Sequence of chain 5.C:
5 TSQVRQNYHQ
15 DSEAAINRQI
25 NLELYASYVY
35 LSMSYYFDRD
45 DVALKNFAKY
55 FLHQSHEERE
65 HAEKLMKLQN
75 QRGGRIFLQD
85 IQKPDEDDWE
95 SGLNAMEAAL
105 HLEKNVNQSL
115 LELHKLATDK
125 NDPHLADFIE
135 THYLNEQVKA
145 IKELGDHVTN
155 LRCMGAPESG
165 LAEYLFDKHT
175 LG

Sequence of chain 5.D:
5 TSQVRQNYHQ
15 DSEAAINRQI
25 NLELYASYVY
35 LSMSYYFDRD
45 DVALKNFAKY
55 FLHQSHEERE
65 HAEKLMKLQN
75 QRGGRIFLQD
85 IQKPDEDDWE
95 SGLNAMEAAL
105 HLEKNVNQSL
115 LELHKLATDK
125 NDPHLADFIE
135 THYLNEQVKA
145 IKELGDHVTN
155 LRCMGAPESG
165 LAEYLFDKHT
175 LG

Binding-site contacts:
Ligand atom C20 contacts residue CYS157 of chain 5.D at 1.8 Å (hydrophobic).
Ligand atom N17 contacts residue CYS157 of chain 5.D at 3.7 Å.
Ligand atom C22 contacts residue ASP45 of chain 5.C at 4.4 Å.
Ligand atom C21 contacts residue ASP45 of chain 5.C at 3.8 Å.
Ligand atom C21 contacts residue CYS157 of chain 5.D at 2.7 Å (hydrophobic).
Ligand atom O23 contacts residue ASP45 of chain 5.C at 4.1 Å.
Ligand atom C18 contacts residue CYS157 of chain 5.D at 2.7 Å (hydrophobic).
Ligand atom O19 contacts residue GLY164 of chain 5.C at 4.0 Å.
Ligand atom C22 contacts residue CYS157 of chain 5.D at 3.7 Å (hydrophobic).
Ligand atom O19 contacts residue CYS157 of chain 5.D at 3.2 Å (h-bond).

This protein binds this small molecule.
Small molecule (SMILES): CCCCSC(=S)SC(C)(C)C(=O)NCCN1C(=O)CCC1=O